Binding-site contacts:
Ligand atom C2 contacts residue DG15 of chain 2.D at 2.8 Å.
Ligand atom C2 contacts residue DA18 of chain 2.D at 3.3 Å.
Ligand atom N2 contacts residue DC16 of chain 2.D at 2.8 Å (h-bond).
Ligand atom P contacts residue THR126 of chain 2.F at 3.0 Å.
Ligand atom OP2 contacts residue ALA206 of chain 2.F at 3.3 Å (h-bond).
Ligand atom N2 contacts residue DG15 of chain 2.D at 3.2 Å (h-bond).
Ligand atom N4 contacts residue LYS208 of chain 2.F at 3.2 Å.
Ligand atom OP2 contacts residue SER210 of chain 2.F at 2.8 Å.
Ligand atom OP1 contacts residue THR126 of chain 2.F at 2.5 Å (h-bond).
Ligand atom C5' contacts residue THR126 of chain 2.F at 3.2 Å.
Ligand atom N7 contacts residue LYS208 of chain 2.F at 3.3 Å.
Ligand atom N3 contacts residue DG14 of chain 2.D at 3.2 Å (h-bond).
Ligand atom O3' contacts residue SER210 of chain 2.F at 2.8 Å (h-bond).
Ligand atom C6 contacts residue DG15 of chain 2.D at 2.9 Å.
Ligand atom OP2 contacts residue ASN125 of chain 2.F at 3.0 Å (h-bond).
Ligand atom O2 contacts residue DG15 of chain 2.D at 2.4 Å (h-bond).
Ligand atom N1 contacts residue DC16 of chain 2.D at 3.3 Å (h-bond).
Ligand atom N1 contacts residue DG15 of chain 2.D at 3.3 Å (h-bond).
Ligand atom N1 contacts residue DC17 of chain 2.D at 3.2 Å (h-bond).
Ligand atom O6 contacts residue DA18 of chain 2.D at 3.1 Å (h-bond).
Ligand atom C6 contacts residue DA18 of chain 2.D at 3.0 Å.
Ligand atom O6 contacts residue ARG220 of chain 2.F at 2.7 Å (salt-bridge).
Ligand atom C6 contacts residue LYS208 of chain 2.F at 3.2 Å.
Ligand atom O3' contacts residue THR126 of chain 2.F at 2.7 Å (h-bond).
Ligand atom O2 contacts residue DA18 of chain 2.D at 3.1 Å (h-bond).
Ligand atom N3 contacts residue DA18 of chain 2.D at 2.8 Å (h-bond).
Ligand atom C4 contacts residue DA18 of chain 2.D at 3.1 Å.
Ligand atom O6 contacts residue LYS208 of chain 2.F at 2.7 Å (salt-bridge).
Ligand atom C2' contacts residue HIS209 of chain 2.F at 3.3 Å.
Ligand atom O4 contacts residue DA18 of chain 2.D at 2.8 Å (h-bond).
Ligand atom N3 contacts residue DG15 of chain 2.D at 2.7 Å (h-bond).
Ligand atom N1 contacts residue DG15 of chain 2.D at 2.4 Å (h-bond).
Ligand atom C5 contacts residue LYS208 of chain 2.F at 3.2 Å.
Ligand atom C5 contacts residue DA18 of chain 2.D at 2.9 Å.
Ligand atom N9 contacts residue DA18 of chain 2.D at 3.2 Å (h-bond).
Ligand atom C4 contacts residue DA18 of chain 2.D at 2.7 Å.
Ligand atom O6 contacts residue DG15 of chain 2.D at 2.9 Å (h-bond).
Ligand atom N2 contacts residue DC17 of chain 2.D at 3.0 Å (h-bond).
Ligand atom N3 contacts residue DA18 of chain 2.D at 3.0 Å.
Ligand atom C2 contacts residue DG15 of chain 2.D at 3.3 Å.

A protein and the small-molecule ligand that binds it are described below.
Small molecule (SMILES): Cc1cn([C@H]2C[C@H](O[P](=O)(O)OC[C@H]3O[C@@H](n4cnc5c(=O)nc(N)[nH]c54)C[C@@H]3O[P](=O)(O)OC[C@H]3O[C@@H](n4cnc5c(=O)nc(N)[nH]c54)C[C@@H]3O[P](=O)(O)OC[C@H]3O[C@@H](n4ccc(N)nc4=O)C[C@@H]3O[P](=O)(O)OC[C@H]3O[C@@H](n4ccc(N)nc4=O)C[C@@H]3O)[C@@H](CO)O2)c(=O)[nH]c1=O

Sequence of chain 2.F:
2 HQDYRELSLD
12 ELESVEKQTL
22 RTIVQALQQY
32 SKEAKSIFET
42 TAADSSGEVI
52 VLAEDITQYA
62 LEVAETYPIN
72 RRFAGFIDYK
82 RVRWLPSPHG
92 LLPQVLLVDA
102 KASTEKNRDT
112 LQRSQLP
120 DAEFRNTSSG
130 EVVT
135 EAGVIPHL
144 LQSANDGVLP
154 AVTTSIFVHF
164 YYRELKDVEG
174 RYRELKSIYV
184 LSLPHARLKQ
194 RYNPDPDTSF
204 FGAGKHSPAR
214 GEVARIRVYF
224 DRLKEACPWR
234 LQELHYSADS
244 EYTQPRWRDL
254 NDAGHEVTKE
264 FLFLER